The small molecule below binds the protein below.
Small molecule (SMILES): CC(=O)N[C@@H]1[C@@H](O)[C@H](O)[C@@H](CO)O[C@H]1O

Binding-site contacts:
Ligand atom N2 contacts residue ASN1365 of chain 1.B at 2.9 Å (h-bond).
Ligand atom C5 contacts residue HIS1295 of chain 1.B at 3.8 Å.
Ligand atom O7 contacts residue ASN1365 of chain 1.B at 4.1 Å.
Ligand atom O6 contacts residue GLY1431 of chain 1.B at 4.4 Å.
Ligand atom C1 contacts residue HIS1295 of chain 1.B at 4.4 Å.
Ligand atom C6 contacts residue HIS1295 of chain 1.B at 3.4 Å.
Ligand atom C7 contacts residue ASN1365 of chain 1.B at 3.7 Å.
Ligand atom O5 contacts residue ASN1365 of chain 1.B at 2.4 Å (h-bond).
Ligand atom O6 contacts residue GLN1293 of chain 1.B at 3.8 Å.
Ligand atom C4 contacts residue ASN1365 of chain 1.B at 4.2 Å.
Ligand atom C5 contacts residue ASN1365 of chain 1.B at 3.7 Å.
Ligand atom O5 contacts residue HIS1295 of chain 1.B at 3.5 Å.
Ligand atom C8 contacts residue VAL1352 of chain 1.B at 3.8 Å (hydrophobic).
Ligand atom C2 contacts residue ASN1365 of chain 1.B at 2.4 Å.
Ligand atom C3 contacts residue ASN1365 of chain 1.B at 3.8 Å.
Ligand atom C1 contacts residue ASN1365 of chain 1.B at 1.4 Å.
Ligand atom C7 contacts residue VAL1352 of chain 1.B at 4.4 Å (hydrophobic).
Ligand atom O6 contacts residue HIS1295 of chain 1.B at 3.1 Å (h-bond).

Sequence of chain 1.B:
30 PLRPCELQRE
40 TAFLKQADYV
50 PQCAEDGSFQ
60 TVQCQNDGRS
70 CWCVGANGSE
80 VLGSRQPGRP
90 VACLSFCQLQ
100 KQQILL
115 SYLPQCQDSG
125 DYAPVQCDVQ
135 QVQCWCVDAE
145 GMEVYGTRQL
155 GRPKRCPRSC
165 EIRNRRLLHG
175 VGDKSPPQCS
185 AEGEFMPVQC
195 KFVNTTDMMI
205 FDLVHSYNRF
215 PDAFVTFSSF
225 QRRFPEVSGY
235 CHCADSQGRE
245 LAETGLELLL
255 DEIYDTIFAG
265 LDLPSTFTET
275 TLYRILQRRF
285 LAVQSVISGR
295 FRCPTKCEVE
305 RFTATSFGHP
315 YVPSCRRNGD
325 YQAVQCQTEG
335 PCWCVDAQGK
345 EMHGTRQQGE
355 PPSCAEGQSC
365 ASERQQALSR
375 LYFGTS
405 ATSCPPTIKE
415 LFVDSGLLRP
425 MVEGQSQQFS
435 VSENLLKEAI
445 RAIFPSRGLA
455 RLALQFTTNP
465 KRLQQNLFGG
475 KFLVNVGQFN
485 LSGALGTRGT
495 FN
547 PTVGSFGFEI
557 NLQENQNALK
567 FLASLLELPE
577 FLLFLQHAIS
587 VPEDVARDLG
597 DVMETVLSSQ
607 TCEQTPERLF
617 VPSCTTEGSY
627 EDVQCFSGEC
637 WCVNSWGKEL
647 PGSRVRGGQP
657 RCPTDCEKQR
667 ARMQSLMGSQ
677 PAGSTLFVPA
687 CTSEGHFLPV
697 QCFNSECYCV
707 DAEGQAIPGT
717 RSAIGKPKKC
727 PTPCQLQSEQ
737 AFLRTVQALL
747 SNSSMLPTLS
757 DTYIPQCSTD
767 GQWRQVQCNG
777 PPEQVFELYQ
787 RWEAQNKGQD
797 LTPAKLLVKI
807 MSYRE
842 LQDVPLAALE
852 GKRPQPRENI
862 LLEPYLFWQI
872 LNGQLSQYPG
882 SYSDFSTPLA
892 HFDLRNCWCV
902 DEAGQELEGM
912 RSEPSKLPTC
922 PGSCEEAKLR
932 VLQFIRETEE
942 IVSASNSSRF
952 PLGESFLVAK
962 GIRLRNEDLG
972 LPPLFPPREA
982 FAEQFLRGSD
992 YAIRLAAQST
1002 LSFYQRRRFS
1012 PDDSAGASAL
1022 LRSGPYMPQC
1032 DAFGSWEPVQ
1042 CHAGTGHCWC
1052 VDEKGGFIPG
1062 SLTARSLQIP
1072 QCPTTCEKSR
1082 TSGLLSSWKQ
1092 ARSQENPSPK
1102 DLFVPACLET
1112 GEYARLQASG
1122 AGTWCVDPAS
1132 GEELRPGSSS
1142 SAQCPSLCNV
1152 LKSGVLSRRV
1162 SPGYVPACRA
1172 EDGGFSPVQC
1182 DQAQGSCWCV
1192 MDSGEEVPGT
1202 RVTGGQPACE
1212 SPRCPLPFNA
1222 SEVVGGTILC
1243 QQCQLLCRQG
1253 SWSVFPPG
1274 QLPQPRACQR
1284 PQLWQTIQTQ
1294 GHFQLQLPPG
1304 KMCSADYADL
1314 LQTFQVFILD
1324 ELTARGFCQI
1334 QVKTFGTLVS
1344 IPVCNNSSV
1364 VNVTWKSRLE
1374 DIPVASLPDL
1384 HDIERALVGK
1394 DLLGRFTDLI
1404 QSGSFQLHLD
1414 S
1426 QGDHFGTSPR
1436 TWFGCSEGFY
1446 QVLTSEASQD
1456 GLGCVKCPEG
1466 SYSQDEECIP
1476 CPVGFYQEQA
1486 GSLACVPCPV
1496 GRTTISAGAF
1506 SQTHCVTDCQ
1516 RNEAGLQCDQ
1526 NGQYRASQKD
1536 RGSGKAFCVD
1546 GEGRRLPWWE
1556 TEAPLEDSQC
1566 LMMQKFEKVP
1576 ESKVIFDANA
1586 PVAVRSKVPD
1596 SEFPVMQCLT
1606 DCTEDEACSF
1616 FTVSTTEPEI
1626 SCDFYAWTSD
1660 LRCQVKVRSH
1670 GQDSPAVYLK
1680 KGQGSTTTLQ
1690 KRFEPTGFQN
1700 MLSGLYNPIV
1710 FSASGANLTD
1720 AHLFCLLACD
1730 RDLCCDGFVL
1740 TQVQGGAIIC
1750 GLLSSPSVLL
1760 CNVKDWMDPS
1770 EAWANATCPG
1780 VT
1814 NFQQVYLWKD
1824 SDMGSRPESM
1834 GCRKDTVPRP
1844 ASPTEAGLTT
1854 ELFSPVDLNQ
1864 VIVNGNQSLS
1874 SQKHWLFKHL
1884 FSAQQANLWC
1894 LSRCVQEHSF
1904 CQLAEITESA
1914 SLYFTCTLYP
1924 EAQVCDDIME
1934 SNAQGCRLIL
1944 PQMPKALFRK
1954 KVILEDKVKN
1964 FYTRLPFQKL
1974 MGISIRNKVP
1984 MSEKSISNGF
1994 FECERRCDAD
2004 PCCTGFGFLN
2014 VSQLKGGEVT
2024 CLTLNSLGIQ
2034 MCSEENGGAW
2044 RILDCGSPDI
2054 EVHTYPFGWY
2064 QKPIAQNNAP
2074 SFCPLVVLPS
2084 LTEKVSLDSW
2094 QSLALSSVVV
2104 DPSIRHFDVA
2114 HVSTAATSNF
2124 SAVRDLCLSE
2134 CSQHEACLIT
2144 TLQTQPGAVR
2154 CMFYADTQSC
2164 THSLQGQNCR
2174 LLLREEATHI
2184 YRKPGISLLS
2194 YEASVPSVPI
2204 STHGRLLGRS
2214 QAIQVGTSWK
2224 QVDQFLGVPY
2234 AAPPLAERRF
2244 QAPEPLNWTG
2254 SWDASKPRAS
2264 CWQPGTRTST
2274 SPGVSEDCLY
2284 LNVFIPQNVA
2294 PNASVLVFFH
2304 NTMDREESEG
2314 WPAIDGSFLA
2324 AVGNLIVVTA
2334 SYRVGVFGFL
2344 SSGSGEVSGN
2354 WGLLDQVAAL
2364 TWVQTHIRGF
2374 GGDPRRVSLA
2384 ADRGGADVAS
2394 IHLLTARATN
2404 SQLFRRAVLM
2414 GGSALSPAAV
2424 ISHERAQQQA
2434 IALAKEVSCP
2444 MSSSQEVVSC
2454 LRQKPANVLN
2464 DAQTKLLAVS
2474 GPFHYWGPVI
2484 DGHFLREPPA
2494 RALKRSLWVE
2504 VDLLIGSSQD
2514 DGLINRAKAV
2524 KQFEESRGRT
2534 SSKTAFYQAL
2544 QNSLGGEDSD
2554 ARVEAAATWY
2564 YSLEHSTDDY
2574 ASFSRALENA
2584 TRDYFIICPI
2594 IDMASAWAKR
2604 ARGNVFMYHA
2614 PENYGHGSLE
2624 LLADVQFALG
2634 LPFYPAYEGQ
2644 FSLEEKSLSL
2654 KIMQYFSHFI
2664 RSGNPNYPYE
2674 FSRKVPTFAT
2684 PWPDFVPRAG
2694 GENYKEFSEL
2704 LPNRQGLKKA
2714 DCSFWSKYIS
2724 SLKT